Sequence of chain 1.B:
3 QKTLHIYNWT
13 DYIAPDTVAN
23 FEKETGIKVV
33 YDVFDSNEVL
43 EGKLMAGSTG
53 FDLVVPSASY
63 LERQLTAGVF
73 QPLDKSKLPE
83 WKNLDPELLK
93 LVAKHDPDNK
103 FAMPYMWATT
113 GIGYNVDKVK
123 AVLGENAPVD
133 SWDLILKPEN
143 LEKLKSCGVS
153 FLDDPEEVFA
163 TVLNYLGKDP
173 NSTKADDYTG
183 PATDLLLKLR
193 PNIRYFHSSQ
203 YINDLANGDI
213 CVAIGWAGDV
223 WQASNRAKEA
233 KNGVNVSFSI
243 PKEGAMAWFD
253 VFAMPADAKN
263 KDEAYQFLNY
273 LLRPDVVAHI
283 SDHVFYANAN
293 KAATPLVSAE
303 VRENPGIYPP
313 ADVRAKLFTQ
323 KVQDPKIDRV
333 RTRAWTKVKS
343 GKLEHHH

A small-molecule ligand and the protein it binds are described below.
Small molecule (SMILES): COCCOC[C@H](C)N

Binding-site contacts:
Ligand atom O07 contacts residue MET47 of chain 1.B at 4.1 Å.
Ligand atom O04 contacts residue VAL71 of chain 1.B at 4.0 Å.
Ligand atom C06 contacts residue LEU46 of chain 1.B at 4.0 Å (hydrophobic).
Ligand atom C01 contacts residue GLY70 of chain 1.B at 3.6 Å.
Ligand atom O07 contacts residue VAL71 of chain 1.B at 4.4 Å.
Ligand atom C03 contacts residue ALA69 of chain 1.B at 3.4 Å (hydrophobic).
Ligand atom C06 contacts residue MET47 of chain 1.B at 3.4 Å (hydrophobic).
Ligand atom O04 contacts residue ALA69 of chain 1.B at 4.4 Å.
Ligand atom C03 contacts residue VAL71 of chain 1.B at 4.4 Å (hydrophobic).
Ligand atom C02 contacts residue GLY70 of chain 1.B at 3.3 Å.
Ligand atom C02 contacts residue ALA69 of chain 1.B at 3.3 Å (hydrophobic).
Ligand atom N09 contacts residue GLY70 of chain 1.B at 3.8 Å.
Ligand atom C02 contacts residue VAL71 of chain 1.B at 4.3 Å (hydrophobic).
Ligand atom N09 contacts residue ALA69 of chain 1.B at 3.5 Å (h-bond).